Sequence of chain 1.A:
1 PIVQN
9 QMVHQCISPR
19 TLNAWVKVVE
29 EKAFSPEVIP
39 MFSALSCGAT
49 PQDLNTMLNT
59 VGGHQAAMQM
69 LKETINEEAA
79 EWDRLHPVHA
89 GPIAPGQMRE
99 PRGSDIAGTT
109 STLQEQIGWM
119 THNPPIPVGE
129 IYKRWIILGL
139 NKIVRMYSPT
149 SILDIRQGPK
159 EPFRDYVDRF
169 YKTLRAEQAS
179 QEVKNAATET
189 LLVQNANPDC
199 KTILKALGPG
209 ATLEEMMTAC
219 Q

Binding-site contacts:
Ligand atom C16 contacts residue TYR130 of chain 1.A at 3.8 Å (hydrophobic).
Ligand atom N07 contacts residue TYR130 of chain 1.A at 3.3 Å (h-bond).
Ligand atom O03 contacts residue THR107 of chain 1.A at 3.5 Å.
Ligand atom C14 contacts residue MET66 of chain 1.A at 3.9 Å (hydrophobic).
Ligand atom N11 contacts residue ASN57 of chain 1.A at 2.7 Å (h-bond).
Ligand atom O05 contacts residue LYS70 of chain 1.A at 4.0 Å.
Ligand atom C13 contacts residue ASN57 of chain 1.A at 3.5 Å.
Ligand atom C15 contacts residue LEU56 of chain 1.A at 3.8 Å (hydrophobic).
Ligand atom C06 contacts residue ALA105 of chain 1.A at 3.9 Å (hydrophobic).
Ligand atom C04 contacts residue ILE73 of chain 1.A at 3.9 Å (hydrophobic).
Ligand atom O03 contacts residue ALA105 of chain 1.A at 3.3 Å.
Ligand atom C15 contacts residue LYS70 of chain 1.A at 3.8 Å.
Ligand atom N07 contacts residue ASN53 of chain 1.A at 3.5 Å (h-bond).
Ligand atom C12 contacts residue ASN57 of chain 1.A at 3.6 Å.
Ligand atom C17 contacts residue TYR130 of chain 1.A at 3.6 Å (hydrophobic).
Ligand atom C14 contacts residue LYS70 of chain 1.A at 4.0 Å.
Ligand atom C06 contacts residue THR107 of chain 1.A at 3.7 Å.
Ligand atom C04 contacts residue THR107 of chain 1.A at 3.4 Å.
Ligand atom C13 contacts residue LYS70 of chain 1.A at 4.0 Å.
Ligand atom O10 contacts residue ASN53 of chain 1.A at 3.5 Å.
Ligand atom O10 contacts residue ASN57 of chain 1.A at 3.1 Å (h-bond).
Ligand atom C08 contacts residue TYR130 of chain 1.A at 3.9 Å (hydrophobic).
Ligand atom C02 contacts residue ASN74 of chain 1.A at 3.4 Å.
Ligand atom C16 contacts residue ILE73 of chain 1.A at 3.5 Å (hydrophobic).
Ligand atom C16 contacts residue LYS70 of chain 1.A at 4.0 Å.
Ligand atom C08 contacts residue ASN53 of chain 1.A at 3.3 Å.
Ligand atom O03 contacts residue ILE73 of chain 1.A at 3.4 Å.
Ligand atom C15 contacts residue MET66 of chain 1.A at 4.0 Å (hydrophobic).
Ligand atom C06 contacts residue ILE73 of chain 1.A at 4.0 Å (hydrophobic).
Ligand atom C06 contacts residue TYR130 of chain 1.A at 3.1 Å (hydrophobic).
Ligand atom C09 contacts residue ASN57 of chain 1.A at 3.5 Å.
Ligand atom C15 contacts residue LEU69 of chain 1.A at 3.9 Å (hydrophobic).
Ligand atom C01 contacts residue ASN74 of chain 1.A at 3.3 Å.
Ligand atom C09 contacts residue ASN53 of chain 1.A at 3.5 Å.
Ligand atom C02 contacts residue THR107 of chain 1.A at 3.8 Å.
Ligand atom O05 contacts residue THR107 of chain 1.A at 3.8 Å.
Ligand atom C14 contacts residue LEU56 of chain 1.A at 3.7 Å (hydrophobic).
Ligand atom C13 contacts residue LEU56 of chain 1.A at 3.9 Å (hydrophobic).
Ligand atom C15 contacts residue ILE73 of chain 1.A at 3.8 Å (hydrophobic).
Ligand atom C08 contacts residue THR107 of chain 1.A at 3.6 Å.

This small molecule binds to this protein.
Small molecule (SMILES): CCOC(=O)CN1CC(=O)Nc2ccccc21